Sequence of chain 2.A:
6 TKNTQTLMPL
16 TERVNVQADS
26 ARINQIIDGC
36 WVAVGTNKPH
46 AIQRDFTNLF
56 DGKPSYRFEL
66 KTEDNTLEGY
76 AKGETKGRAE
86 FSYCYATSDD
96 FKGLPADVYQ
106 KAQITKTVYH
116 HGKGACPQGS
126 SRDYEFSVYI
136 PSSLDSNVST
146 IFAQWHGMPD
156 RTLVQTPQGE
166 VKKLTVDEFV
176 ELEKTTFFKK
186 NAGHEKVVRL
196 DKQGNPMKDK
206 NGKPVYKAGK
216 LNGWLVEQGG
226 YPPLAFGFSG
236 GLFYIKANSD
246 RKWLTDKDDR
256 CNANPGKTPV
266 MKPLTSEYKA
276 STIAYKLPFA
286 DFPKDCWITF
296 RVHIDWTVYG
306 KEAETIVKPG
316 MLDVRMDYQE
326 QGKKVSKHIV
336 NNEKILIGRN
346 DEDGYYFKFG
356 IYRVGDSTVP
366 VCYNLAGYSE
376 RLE

Binding-site contacts:
Ligand atom C1 contacts residue ASN257 of chain 2.A at 3.5 Å.
Ligand atom C6 contacts residue ARG255 of chain 2.A at 3.3 Å.
Ligand atom O1 contacts residue TYR357 of chain 2.A at 3.1 Å (h-bond).
Ligand atom C1 contacts residue GLY225 of chain 2.A at 3.8 Å.
Ligand atom C4 contacts residue TYR226 of chain 2.A at 3.8 Å (hydrophobic).
Ligand atom O3S contacts residue GLY225 of chain 2.A at 2.7 Å (h-bond).
Ligand atom O5 contacts residue TYR226 of chain 2.A at 3.7 Å.
Ligand atom O5S contacts residue PRO227 of chain 2.A at 3.1 Å.
Ligand atom O3S contacts residue LYS241 of chain 2.A at 3.2 Å (salt-bridge).
Ligand atom O2S contacts residue TYR75 of chain 2.A at 3.5 Å.
Ligand atom O6S contacts residue PRO227 of chain 2.A at 3.6 Å.
Ligand atom O5 contacts residue TYR226 of chain 2.A at 3.8 Å.
Ligand atom O6 contacts residue TYR226 of chain 2.A at 3.4 Å.
Ligand atom O4S contacts residue ASN257 of chain 2.A at 3.3 Å (h-bond).
Ligand atom O3S contacts residue LYS252 of chain 2.A at 3.9 Å.
Ligand atom O6S contacts residue ASN243 of chain 2.A at 3.0 Å (h-bond).
Ligand atom C6 contacts residue PRO227 of chain 2.A at 3.7 Å (hydrophobic).
Ligand atom O2S contacts residue LYS252 of chain 2.A at 2.8 Å (salt-bridge).
Ligand atom O5 contacts residue ASN257 of chain 2.A at 2.9 Å (h-bond).
Ligand atom O5 contacts residue PRO227 of chain 2.A at 3.6 Å.
Ligand atom O6A contacts residue ARG255 of chain 2.A at 2.7 Å (salt-bridge).
Ligand atom O1S contacts residue ARG255 of chain 2.A at 3.3 Å (salt-bridge).
Ligand atom O6 contacts residue PRO227 of chain 2.A at 3.3 Å.
Ligand atom O6S contacts residue LYS241 of chain 2.A at 3.7 Å.
Ligand atom O2 contacts residue ASN257 of chain 2.A at 3.3 Å (h-bond).
Ligand atom O6S contacts residue ASN257 of chain 2.A at 3.3 Å (h-bond).
Ligand atom O1S contacts residue VAL359 of chain 2.A at 3.6 Å.
Ligand atom O1S contacts residue GLY225 of chain 2.A at 3.9 Å.
Ligand atom S1 contacts residue GLY225 of chain 2.A at 3.8 Å.
Ligand atom O3 contacts residue GLY360 of chain 2.A at 2.8 Å (h-bond).
Ligand atom O6A contacts residue TYR226 of chain 2.A at 3.3 Å (h-bond).
Ligand atom C3 contacts residue GLY360 of chain 2.A at 3.6 Å.
Ligand atom O6B contacts residue ARG255 of chain 2.A at 3.6 Å.
Ligand atom O3 contacts residue ARG255 of chain 2.A at 3.0 Å (salt-bridge).
Ligand atom O6S contacts residue TYR226 of chain 2.A at 3.5 Å.
Ligand atom O5S contacts residue ILE146 of chain 2.A at 3.2 Å.
Ligand atom S2 contacts residue PRO227 of chain 2.A at 3.6 Å.
Ligand atom O3S contacts residue GLY224 of chain 2.A at 3.6 Å.
Ligand atom O3 contacts residue VAL359 of chain 2.A at 3.0 Å.
Ligand atom O4S contacts residue LYS241 of chain 2.A at 3.2 Å (salt-bridge).

A small-molecule ligand and the protein it binds are described below.
Small molecule (SMILES): O=C(O)C1=C[C@H](O)[C@@H](OS(=O)(=O)O)[C@H](O[C@H]2[C@H](O)[C@@H](NS(=O)(=O)O)[C@@H](O)O[C@@H]2COS(=O)(=O)O)O1